Sequence of chain 1.A:
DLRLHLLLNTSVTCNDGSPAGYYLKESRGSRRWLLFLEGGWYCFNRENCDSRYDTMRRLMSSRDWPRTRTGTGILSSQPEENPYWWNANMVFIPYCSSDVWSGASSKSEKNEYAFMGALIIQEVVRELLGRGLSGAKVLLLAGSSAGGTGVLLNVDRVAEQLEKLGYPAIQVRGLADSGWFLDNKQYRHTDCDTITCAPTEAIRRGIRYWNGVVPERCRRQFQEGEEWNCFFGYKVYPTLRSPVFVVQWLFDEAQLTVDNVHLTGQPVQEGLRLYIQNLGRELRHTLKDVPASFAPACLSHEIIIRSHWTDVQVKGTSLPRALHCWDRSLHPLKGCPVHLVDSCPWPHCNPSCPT

Binding-site contacts:
Ligand atom C1 contacts residue ASN19 of chain 1.A at 1.4 Å.
Ligand atom C5 contacts residue ASN19 of chain 1.A at 3.6 Å.
Ligand atom C2 contacts residue ASN19 of chain 1.A at 2.5 Å.
Ligand atom C1 contacts residue GLU133 of chain 1.A at 4.2 Å.
Ligand atom O5 contacts residue ASN19 of chain 1.A at 2.3 Å (h-bond).
Ligand atom C4 contacts residue ASN19 of chain 1.A at 4.2 Å.
Ligand atom O6 contacts residue GLN132 of chain 1.A at 4.4 Å.
Ligand atom C7 contacts residue ASN19 of chain 1.A at 3.4 Å.
Ligand atom C5 contacts residue VAL22 of chain 1.A at 4.5 Å (hydrophobic).
Ligand atom N2 contacts residue ASN19 of chain 1.A at 2.9 Å (h-bond).
Ligand atom O5 contacts residue GLU133 of chain 1.A at 4.2 Å.
Ligand atom C6 contacts residue VAL22 of chain 1.A at 4.1 Å (hydrophobic).
Ligand atom O5 contacts residue VAL22 of chain 1.A at 3.5 Å.
Ligand atom O7 contacts residue GLU133 of chain 1.A at 4.1 Å.
Ligand atom O7 contacts residue ARG136 of chain 1.A at 4.2 Å.
Ligand atom O7 contacts residue ASN19 of chain 1.A at 3.5 Å (h-bond).
Ligand atom O6 contacts residue VAL22 of chain 1.A at 4.1 Å.
Ligand atom C3 contacts residue ASN19 of chain 1.A at 3.8 Å.
Ligand atom C1 contacts residue VAL22 of chain 1.A at 4.4 Å (hydrophobic).
Ligand atom O6 contacts residue LEU129 of chain 1.A at 4.2 Å.

This protein binds this small molecule.
Small molecule (SMILES): CC(=O)N[C@@H]1[C@@H](O)[C@H](O)[C@@H](CO)O[C@H]1O